Sequence of chain 1.A:
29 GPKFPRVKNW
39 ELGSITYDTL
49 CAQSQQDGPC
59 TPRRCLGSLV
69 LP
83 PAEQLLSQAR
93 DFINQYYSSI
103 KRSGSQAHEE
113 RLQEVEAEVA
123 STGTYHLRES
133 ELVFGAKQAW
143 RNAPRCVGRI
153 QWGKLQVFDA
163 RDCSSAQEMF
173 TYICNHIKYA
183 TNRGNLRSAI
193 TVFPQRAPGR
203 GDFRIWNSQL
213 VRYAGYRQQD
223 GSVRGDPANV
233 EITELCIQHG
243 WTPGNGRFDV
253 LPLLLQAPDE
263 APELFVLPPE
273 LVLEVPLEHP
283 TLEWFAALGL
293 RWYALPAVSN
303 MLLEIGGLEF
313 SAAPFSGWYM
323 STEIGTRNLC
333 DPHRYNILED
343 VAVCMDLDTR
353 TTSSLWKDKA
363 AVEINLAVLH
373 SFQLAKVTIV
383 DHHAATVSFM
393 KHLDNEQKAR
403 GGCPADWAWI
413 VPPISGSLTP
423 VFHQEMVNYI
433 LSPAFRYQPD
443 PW

Binding-site contacts:
Ligand atom C2A contacts residue PRO298 of chain 1.B at 3.9 Å (hydrophobic).
Ligand atom C14 contacts residue VAL68 of chain 1.B at 3.8 Å (hydrophobic).
Ligand atom C5A contacts residue PRO298 of chain 1.B at 3.9 Å (hydrophobic).
Ligand atom C2A contacts residue GLU325 of chain 1.B at 3.5 Å.
Ligand atom N6A contacts residue TYR321 of chain 1.B at 3.7 Å.
Ligand atom N1' contacts residue HEM1 of chain 1.J at 2.6 Å (h-bond).
Ligand atom C2 contacts residue GLN211 of chain 1.B at 4.0 Å.
Ligand atom C8A contacts residue PHE317 of chain 1.B at 3.7 Å (hydrophobic).
Ligand atom C5' contacts residue HEM1 of chain 1.J at 3.5 Å.
Ligand atom C4A contacts residue PRO298 of chain 1.B at 3.9 Å (hydrophobic).
Ligand atom C2' contacts residue HEM1 of chain 1.J at 2.8 Å.
Ligand atom C6A contacts residue HEM1 of chain 1.J at 3.7 Å.
Ligand atom N1A contacts residue PRO298 of chain 1.B at 3.7 Å.
Ligand atom O1 contacts residue GLN211 of chain 1.B at 3.5 Å (h-bond).
Ligand atom C6A contacts residue PRO298 of chain 1.B at 3.7 Å (hydrophobic).
Ligand atom C8A contacts residue PRO298 of chain 1.B at 3.8 Å (hydrophobic).
Ligand atom C16 contacts residue HEM1 of chain 1.J at 3.8 Å.
Ligand atom C3A contacts residue VAL300 of chain 1.B at 3.9 Å (hydrophobic).
Ligand atom N6A contacts residue HEM1 of chain 1.J at 3.2 Å.
Ligand atom C6A contacts residue TRP320 of chain 1.B at 3.7 Å (hydrophobic).
Ligand atom O1 contacts residue VAL300 of chain 1.B at 3.9 Å.
Ligand atom C2 contacts residue SER210 of chain 1.B at 3.7 Å.
Ligand atom N6A contacts residue PRO298 of chain 1.B at 4.0 Å.
Ligand atom N6A contacts residue GLU325 of chain 1.B at 2.7 Å (salt-bridge).
Ligand atom N1A contacts residue GLU325 of chain 1.B at 2.8 Å (salt-bridge).
Ligand atom C8A contacts residue GLY319 of chain 1.B at 4.0 Å.
Ligand atom C5A contacts residue HEM1 of chain 1.J at 3.2 Å.
Ligand atom C3 contacts residue SER210 of chain 1.B at 3.8 Å.
Ligand atom C7A contacts residue GLU325 of chain 1.B at 3.3 Å.
Ligand atom C15 contacts residue VAL68 of chain 1.B at 3.6 Å (hydrophobic).
Ligand atom C4' contacts residue GLN211 of chain 1.B at 3.9 Å.
Ligand atom F13 contacts residue TRP38 of chain 1.A at 3.4 Å.
Ligand atom C16 contacts residue TYR439 of chain 1.B at 3.6 Å (hydrophobic).
Ligand atom C8A contacts residue HEM1 of chain 1.J at 3.5 Å.
Ligand atom C6A contacts residue GLU325 of chain 1.B at 3.5 Å.
Ligand atom C1 contacts residue GLN211 of chain 1.B at 3.9 Å.
Ligand atom N6A contacts residue TRP320 of chain 1.B at 2.7 Å (h-bond).
Ligand atom C4' contacts residue VAL300 of chain 1.B at 3.6 Å (hydrophobic).
Ligand atom C5' contacts residue VAL300 of chain 1.B at 3.8 Å (hydrophobic).
Ligand atom C3' contacts residue GLN211 of chain 1.B at 3.7 Å.

This protein binds this small molecule.
Small molecule (SMILES): Cc1cc(N)nc(C[C@@H]2CNC[C@H]2OCCNCCc2cccc(F)c2)c1

Sequence of chain 1.B:
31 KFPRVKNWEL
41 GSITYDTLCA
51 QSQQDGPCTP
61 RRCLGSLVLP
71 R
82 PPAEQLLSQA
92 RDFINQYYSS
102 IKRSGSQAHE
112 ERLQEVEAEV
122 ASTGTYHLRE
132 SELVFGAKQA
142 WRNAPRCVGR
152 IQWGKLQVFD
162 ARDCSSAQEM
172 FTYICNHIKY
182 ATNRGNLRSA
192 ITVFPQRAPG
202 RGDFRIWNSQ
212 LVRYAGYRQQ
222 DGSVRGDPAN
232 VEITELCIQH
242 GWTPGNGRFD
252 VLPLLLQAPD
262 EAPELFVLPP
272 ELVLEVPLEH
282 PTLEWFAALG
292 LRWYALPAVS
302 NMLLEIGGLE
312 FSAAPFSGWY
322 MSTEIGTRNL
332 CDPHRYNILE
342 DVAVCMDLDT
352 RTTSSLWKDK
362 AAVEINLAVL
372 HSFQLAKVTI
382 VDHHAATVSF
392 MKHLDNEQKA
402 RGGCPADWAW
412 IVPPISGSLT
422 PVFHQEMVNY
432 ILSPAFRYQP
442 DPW